Binding-site contacts:
Ligand atom O2G contacts residue GLY40 of chain 1.A at 3.6 Å.
Ligand atom O3G contacts residue LYS158 of chain 1.A at 3.6 Å.
Ligand atom PA contacts residue VAL45 of chain 1.A at 3.8 Å.
Ligand atom C2 contacts residue PHE112 of chain 1.A at 3.4 Å (hydrophobic).
Ligand atom C6 contacts residue ALA61 of chain 1.A at 3.6 Å (hydrophobic).
Ligand atom C6 contacts residue ASP111 of chain 1.A at 3.4 Å.
Ligand atom N1 contacts residue LEU113 of chain 1.A at 2.9 Å (h-bond).
Ligand atom O1B contacts residue LYS179 of chain 1.A at 3.1 Å (salt-bridge).
Ligand atom O3G contacts residue ASN161 of chain 1.A at 3.3 Å (h-bond).
Ligand atom O2G contacts residue SER41 of chain 1.A at 2.3 Å (h-bond).
Ligand atom O1A contacts residue LYS63 of chain 1.A at 3.2 Å (salt-bridge).
Ligand atom O5' contacts residue VAL45 of chain 1.A at 3.4 Å.
Ligand atom N3 contacts residue LEU37 of chain 1.A at 3.5 Å.
Ligand atom O2A contacts residue ASN161 of chain 1.A at 3.4 Å (h-bond).
Ligand atom O1A contacts residue THR173 of chain 1.A at 3.2 Å (h-bond).
Ligand atom O1B contacts residue LYS63 of chain 1.A at 2.9 Å (salt-bridge).
Ligand atom O1G contacts residue LYS158 of chain 1.A at 3.4 Å (salt-bridge).
Ligand atom O2B contacts residue LYS63 of chain 1.A at 3.6 Å (salt-bridge).
Ligand atom O4' contacts residue GLY38 of chain 1.A at 3.6 Å.
Ligand atom N3B contacts residue PHE42 of chain 1.A at 3.4 Å (h-bond).
Ligand atom C2 contacts residue LEU113 of chain 1.A at 3.4 Å (hydrophobic).
Ligand atom N6 contacts residue ASP111 of chain 1.A at 2.5 Å (salt-bridge).
Ligand atom C8 contacts residue VAL45 of chain 1.A at 3.6 Å (hydrophobic).
Ligand atom O2' contacts residue LEU37 of chain 1.A at 3.6 Å.
Ligand atom C4 contacts residue LEU163 of chain 1.A at 3.7 Å (hydrophobic).
Ligand atom O4' contacts residue VAL45 of chain 1.A at 3.4 Å.
Ligand atom O2G contacts residue LYS158 of chain 1.A at 3.7 Å.
Ligand atom N3B contacts residue SER41 of chain 1.A at 3.3 Å (h-bond).
Ligand atom C2 contacts residue LEU37 of chain 1.A at 3.4 Å (hydrophobic).
Ligand atom N7 contacts residue VAL45 of chain 1.A at 3.6 Å.
Ligand atom N1 contacts residue ASP111 of chain 1.A at 3.6 Å.
Ligand atom C1' contacts residue LEU37 of chain 1.A at 3.6 Å (hydrophobic).
Ligand atom PB contacts residue LYS63 of chain 1.A at 3.7 Å.
Ligand atom PG contacts residue SER41 of chain 1.A at 3.6 Å.
Ligand atom N3B contacts residue GLY40 of chain 1.A at 3.1 Å.
Ligand atom N1 contacts residue PHE112 of chain 1.A at 3.5 Å.
Ligand atom O2B contacts residue PHE42 of chain 1.A at 3.5 Å.
Ligand atom N6 contacts residue ALA61 of chain 1.A at 3.4 Å.
Ligand atom O3A contacts residue VAL45 of chain 1.A at 3.3 Å.
Ligand atom C4' contacts residue GLY38 of chain 1.A at 3.6 Å.

A protein and the small-molecule ligand that binds it are described below.
Small molecule (SMILES): Nc1ncnc2c1ncn2[C@@H]1O[C@H](CO[P](=O)(O)O[P](=O)(O)NP(=O)(O)O)[C@@H](O)[C@H]1O

Sequence of chain 1.A:
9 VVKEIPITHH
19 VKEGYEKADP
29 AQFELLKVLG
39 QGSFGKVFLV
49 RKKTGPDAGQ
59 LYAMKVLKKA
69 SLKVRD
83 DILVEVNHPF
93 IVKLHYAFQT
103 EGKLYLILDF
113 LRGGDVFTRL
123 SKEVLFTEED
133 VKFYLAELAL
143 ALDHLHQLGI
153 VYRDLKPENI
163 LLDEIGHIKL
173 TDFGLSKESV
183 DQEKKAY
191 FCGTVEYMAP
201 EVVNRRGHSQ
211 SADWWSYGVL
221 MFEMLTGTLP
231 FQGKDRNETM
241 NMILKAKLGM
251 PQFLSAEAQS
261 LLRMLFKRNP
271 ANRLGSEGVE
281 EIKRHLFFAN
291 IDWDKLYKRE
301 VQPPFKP